Sequence of chain 1.C:
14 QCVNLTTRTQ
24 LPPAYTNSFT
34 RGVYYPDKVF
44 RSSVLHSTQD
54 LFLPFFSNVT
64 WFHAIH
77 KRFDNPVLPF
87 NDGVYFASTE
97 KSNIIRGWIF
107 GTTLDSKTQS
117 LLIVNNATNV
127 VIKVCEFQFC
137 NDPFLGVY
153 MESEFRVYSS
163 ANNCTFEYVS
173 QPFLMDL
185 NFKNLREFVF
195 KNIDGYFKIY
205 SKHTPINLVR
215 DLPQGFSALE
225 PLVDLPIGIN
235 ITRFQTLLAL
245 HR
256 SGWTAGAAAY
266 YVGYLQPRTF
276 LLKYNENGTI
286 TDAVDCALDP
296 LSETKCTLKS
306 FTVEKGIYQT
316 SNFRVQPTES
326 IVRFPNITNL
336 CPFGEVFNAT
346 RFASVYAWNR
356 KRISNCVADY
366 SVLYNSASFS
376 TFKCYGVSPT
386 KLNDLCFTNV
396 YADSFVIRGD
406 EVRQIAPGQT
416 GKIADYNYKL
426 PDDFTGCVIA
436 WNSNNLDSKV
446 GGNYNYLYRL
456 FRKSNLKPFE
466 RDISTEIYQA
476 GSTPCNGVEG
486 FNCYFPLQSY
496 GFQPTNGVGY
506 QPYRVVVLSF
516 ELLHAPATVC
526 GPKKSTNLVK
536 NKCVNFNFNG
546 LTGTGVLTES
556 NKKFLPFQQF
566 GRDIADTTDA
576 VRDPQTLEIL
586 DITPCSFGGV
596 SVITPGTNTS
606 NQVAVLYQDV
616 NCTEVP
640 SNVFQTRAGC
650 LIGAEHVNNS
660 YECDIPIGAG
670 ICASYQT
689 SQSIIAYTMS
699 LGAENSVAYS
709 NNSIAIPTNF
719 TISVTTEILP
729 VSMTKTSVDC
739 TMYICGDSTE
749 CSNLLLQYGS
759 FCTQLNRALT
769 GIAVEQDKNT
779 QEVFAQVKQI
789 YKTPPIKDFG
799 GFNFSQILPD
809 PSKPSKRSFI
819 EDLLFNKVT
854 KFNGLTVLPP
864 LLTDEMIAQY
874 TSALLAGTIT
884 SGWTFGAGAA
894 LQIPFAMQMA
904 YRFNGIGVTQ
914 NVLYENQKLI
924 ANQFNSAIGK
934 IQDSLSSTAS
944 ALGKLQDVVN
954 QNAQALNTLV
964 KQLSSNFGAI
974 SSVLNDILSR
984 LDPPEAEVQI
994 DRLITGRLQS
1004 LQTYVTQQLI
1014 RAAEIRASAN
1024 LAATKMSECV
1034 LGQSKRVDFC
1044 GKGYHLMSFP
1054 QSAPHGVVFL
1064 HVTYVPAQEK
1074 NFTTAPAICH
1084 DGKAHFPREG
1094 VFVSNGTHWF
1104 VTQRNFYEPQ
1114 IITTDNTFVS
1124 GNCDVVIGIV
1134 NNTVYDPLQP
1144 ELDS

Sequence of chain 1.B:
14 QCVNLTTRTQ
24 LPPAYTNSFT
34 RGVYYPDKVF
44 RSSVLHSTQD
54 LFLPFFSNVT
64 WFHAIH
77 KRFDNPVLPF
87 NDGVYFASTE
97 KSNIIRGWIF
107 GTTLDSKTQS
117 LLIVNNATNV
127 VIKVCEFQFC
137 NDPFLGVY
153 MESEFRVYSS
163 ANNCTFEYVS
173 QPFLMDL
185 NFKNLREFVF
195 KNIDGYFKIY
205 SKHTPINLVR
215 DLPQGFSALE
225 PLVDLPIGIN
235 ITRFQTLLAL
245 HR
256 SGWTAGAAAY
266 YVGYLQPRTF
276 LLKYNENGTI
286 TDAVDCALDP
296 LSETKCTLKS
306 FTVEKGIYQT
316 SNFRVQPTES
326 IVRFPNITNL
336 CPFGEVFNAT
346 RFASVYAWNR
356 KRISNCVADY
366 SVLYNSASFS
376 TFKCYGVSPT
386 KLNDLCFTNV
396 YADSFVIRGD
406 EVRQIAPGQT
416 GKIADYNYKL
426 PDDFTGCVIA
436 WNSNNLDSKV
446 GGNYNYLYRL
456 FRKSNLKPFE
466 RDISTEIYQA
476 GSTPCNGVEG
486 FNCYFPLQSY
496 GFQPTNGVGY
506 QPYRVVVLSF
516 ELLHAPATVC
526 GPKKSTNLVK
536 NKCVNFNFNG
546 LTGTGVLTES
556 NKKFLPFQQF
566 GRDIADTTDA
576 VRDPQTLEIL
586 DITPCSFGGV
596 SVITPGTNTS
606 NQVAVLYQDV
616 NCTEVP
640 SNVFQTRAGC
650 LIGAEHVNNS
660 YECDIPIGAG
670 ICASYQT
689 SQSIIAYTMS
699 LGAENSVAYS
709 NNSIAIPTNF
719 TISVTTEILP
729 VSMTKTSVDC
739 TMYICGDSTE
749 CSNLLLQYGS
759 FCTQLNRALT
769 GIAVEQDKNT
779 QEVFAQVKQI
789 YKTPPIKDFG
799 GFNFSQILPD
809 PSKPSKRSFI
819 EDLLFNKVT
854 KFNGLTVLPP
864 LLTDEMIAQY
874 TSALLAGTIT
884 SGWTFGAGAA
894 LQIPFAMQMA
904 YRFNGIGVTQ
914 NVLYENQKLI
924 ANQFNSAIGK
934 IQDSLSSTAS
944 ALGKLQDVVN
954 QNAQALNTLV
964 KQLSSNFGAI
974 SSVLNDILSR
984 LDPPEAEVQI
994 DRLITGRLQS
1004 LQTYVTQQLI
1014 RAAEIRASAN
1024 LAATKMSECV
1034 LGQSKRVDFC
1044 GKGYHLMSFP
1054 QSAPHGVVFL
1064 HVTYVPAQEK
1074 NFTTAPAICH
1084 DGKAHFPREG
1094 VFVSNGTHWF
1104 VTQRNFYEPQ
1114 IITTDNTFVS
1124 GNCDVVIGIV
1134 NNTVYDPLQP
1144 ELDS

Binding-site contacts:
Ligand atom N2 contacts residue ASN280 of chain 1.B at 3.9 Å.
Ligand atom C8 contacts residue GLU281 of chain 1.B at 3.1 Å.
Ligand atom O7 contacts residue ASN280 of chain 1.B at 3.3 Å (h-bond).
Ligand atom N2 contacts residue ASN282 of chain 1.B at 3.0 Å (h-bond).
Ligand atom C4 contacts residue ASN282 of chain 1.B at 4.3 Å.
Ligand atom O5 contacts residue LYS558 of chain 1.C at 4.0 Å.
Ligand atom O5 contacts residue ASN282 of chain 1.B at 2.5 Å (h-bond).
Ligand atom O6 contacts residue LYS558 of chain 1.C at 3.2 Å (salt-bridge).
Ligand atom C3 contacts residue ASN282 of chain 1.B at 3.8 Å.
Ligand atom C7 contacts residue ASN282 of chain 1.B at 4.2 Å.
Ligand atom C2 contacts residue ASN282 of chain 1.B at 2.6 Å.
Ligand atom C1 contacts residue ASN282 of chain 1.B at 1.5 Å.
Ligand atom C6 contacts residue LYS558 of chain 1.C at 4.2 Å.
Ligand atom C5 contacts residue ASN282 of chain 1.B at 3.6 Å.
Ligand atom C7 contacts residue ASN280 of chain 1.B at 3.3 Å.
Ligand atom C7 contacts residue GLU281 of chain 1.B at 3.8 Å.
Ligand atom N2 contacts residue GLU281 of chain 1.B at 3.4 Å (salt-bridge).
Ligand atom C8 contacts residue ASN280 of chain 1.B at 3.4 Å.

The protein below binds the small molecule below.
Small molecule (SMILES): CC(=O)N[C@@H]1[C@@H](O)[C@H](O)[C@@H](CO)O[C@H]1O